Sequence of chain 1.B:
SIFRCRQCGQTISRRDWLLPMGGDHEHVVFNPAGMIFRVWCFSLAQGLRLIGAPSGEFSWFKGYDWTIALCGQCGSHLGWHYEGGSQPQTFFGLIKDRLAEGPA

Binding-site contacts:
Ligand atom C02 contacts residue PHE78 of chain 1.B at 3.8 Å (hydrophobic).
Ligand atom C04 contacts residue TRP80 of chain 1.B at 3.4 Å (hydrophobic).
Ligand atom O18 contacts residue GLU77 of chain 1.B at 3.7 Å.
Ligand atom N09 contacts residue ASN51 of chain 1.B at 4.0 Å.
Ligand atom C07 contacts residue TRP100 of chain 1.B at 3.5 Å (hydrophobic).
Ligand atom C02 contacts residue TRP80 of chain 1.B at 3.4 Å (hydrophobic).
Ligand atom C14 contacts residue PRO52 of chain 1.B at 3.7 Å (hydrophobic).
Ligand atom C06 contacts residue TRP80 of chain 1.B at 3.7 Å (hydrophobic).
Ligand atom O01 contacts residue TRP80 of chain 1.B at 3.4 Å.
Ligand atom C04 contacts residue SER79 of chain 1.B at 4.1 Å.
Ligand atom O05 contacts residue TYR102 of chain 1.B at 2.8 Å (h-bond).
Ligand atom N03 contacts residue PHE78 of chain 1.B at 2.9 Å (h-bond).
Ligand atom C3 contacts residue TRP86 of chain 1.B at 4.0 Å (hydrophobic).
Ligand atom C06 contacts residue TRP86 of chain 1.B at 3.7 Å (hydrophobic).
Ligand atom O05 contacts residue SER79 of chain 1.B at 3.4 Å.
Ligand atom C19 contacts residue PRO52 of chain 1.B at 4.0 Å (hydrophobic).
Ligand atom C04 contacts residue TRP86 of chain 1.B at 3.8 Å (hydrophobic).
Ligand atom O05 contacts residue TRP86 of chain 1.B at 3.7 Å.
Ligand atom C06 contacts residue TRP100 of chain 1.B at 3.7 Å (hydrophobic).
Ligand atom O05 contacts residue PHE78 of chain 1.B at 3.8 Å.
Ligand atom N03 contacts residue TRP80 of chain 1.B at 3.3 Å.
Ligand atom C12 contacts residue ASN51 of chain 1.B at 3.5 Å.
Ligand atom O16 contacts residue TRP100 of chain 1.B at 4.0 Å.
Ligand atom C06 contacts residue TYR102 of chain 1.B at 3.6 Å (hydrophobic).
Ligand atom C4 contacts residue ASN51 of chain 1.B at 3.5 Å.
Ligand atom O05 contacts residue TRP80 of chain 1.B at 2.9 Å (h-bond).
Ligand atom O01 contacts residue ASN51 of chain 1.B at 3.5 Å.
Ligand atom C13 contacts residue ASN51 of chain 1.B at 3.6 Å.
Ligand atom C04 contacts residue PHE78 of chain 1.B at 3.8 Å (hydrophobic).
Ligand atom O16 contacts residue ASN51 of chain 1.B at 2.9 Å (h-bond).
Ligand atom C13 contacts residue PRO52 of chain 1.B at 4.0 Å (hydrophobic).
Ligand atom C04 contacts residue TYR102 of chain 1.B at 3.4 Å (hydrophobic).
Ligand atom O01 contacts residue PHE78 of chain 1.B at 3.6 Å.
Ligand atom C3 contacts residue PRO52 of chain 1.B at 4.0 Å (hydrophobic).
Ligand atom O18 contacts residue TRP86 of chain 1.B at 3.3 Å.
Ligand atom O18 contacts residue PHE78 of chain 1.B at 3.5 Å.
Ligand atom C19 contacts residue PHE78 of chain 1.B at 4.1 Å (hydrophobic).
Ligand atom C08 contacts residue TRP80 of chain 1.B at 3.8 Å (hydrophobic).
Ligand atom C07 contacts residue TRP86 of chain 1.B at 3.5 Å (hydrophobic).
Ligand atom O01 contacts residue PRO52 of chain 1.B at 3.4 Å.

The protein below binds the small molecule below.
Small molecule (SMILES): O=C1CC[C@H](N2C(=O)c3ccccc3C2=O)C(=O)N1